Binding-site contacts:
Ligand atom O5 contacts residue ASN798 of chain 1.C at 2.3 Å (h-bond).
Ligand atom O7 contacts residue ASN798 of chain 1.C at 4.2 Å.
Ligand atom O5 contacts residue GLN801 of chain 1.C at 3.7 Å.
Ligand atom O7 contacts residue GLN801 of chain 1.C at 4.2 Å.
Ligand atom C4 contacts residue ASN798 of chain 1.C at 4.2 Å.
Ligand atom C5 contacts residue GLN801 of chain 1.C at 3.5 Å.
Ligand atom C8 contacts residue GLN801 of chain 1.C at 3.5 Å.
Ligand atom C7 contacts residue GLN801 of chain 1.C at 4.0 Å.
Ligand atom C6 contacts residue GLN801 of chain 1.C at 3.4 Å.
Ligand atom C1 contacts residue ASN798 of chain 1.C at 1.4 Å.
Ligand atom N2 contacts residue ASN798 of chain 1.C at 3.0 Å (h-bond).
Ligand atom C3 contacts residue ASN798 of chain 1.C at 3.8 Å.
Ligand atom C2 contacts residue ASN798 of chain 1.C at 2.5 Å.
Ligand atom C5 contacts residue ASN798 of chain 1.C at 3.7 Å.
Ligand atom C1 contacts residue SER800 of chain 1.C at 4.0 Å.
Ligand atom C7 contacts residue ASN798 of chain 1.C at 3.8 Å.

Sequence of chain 1.C:
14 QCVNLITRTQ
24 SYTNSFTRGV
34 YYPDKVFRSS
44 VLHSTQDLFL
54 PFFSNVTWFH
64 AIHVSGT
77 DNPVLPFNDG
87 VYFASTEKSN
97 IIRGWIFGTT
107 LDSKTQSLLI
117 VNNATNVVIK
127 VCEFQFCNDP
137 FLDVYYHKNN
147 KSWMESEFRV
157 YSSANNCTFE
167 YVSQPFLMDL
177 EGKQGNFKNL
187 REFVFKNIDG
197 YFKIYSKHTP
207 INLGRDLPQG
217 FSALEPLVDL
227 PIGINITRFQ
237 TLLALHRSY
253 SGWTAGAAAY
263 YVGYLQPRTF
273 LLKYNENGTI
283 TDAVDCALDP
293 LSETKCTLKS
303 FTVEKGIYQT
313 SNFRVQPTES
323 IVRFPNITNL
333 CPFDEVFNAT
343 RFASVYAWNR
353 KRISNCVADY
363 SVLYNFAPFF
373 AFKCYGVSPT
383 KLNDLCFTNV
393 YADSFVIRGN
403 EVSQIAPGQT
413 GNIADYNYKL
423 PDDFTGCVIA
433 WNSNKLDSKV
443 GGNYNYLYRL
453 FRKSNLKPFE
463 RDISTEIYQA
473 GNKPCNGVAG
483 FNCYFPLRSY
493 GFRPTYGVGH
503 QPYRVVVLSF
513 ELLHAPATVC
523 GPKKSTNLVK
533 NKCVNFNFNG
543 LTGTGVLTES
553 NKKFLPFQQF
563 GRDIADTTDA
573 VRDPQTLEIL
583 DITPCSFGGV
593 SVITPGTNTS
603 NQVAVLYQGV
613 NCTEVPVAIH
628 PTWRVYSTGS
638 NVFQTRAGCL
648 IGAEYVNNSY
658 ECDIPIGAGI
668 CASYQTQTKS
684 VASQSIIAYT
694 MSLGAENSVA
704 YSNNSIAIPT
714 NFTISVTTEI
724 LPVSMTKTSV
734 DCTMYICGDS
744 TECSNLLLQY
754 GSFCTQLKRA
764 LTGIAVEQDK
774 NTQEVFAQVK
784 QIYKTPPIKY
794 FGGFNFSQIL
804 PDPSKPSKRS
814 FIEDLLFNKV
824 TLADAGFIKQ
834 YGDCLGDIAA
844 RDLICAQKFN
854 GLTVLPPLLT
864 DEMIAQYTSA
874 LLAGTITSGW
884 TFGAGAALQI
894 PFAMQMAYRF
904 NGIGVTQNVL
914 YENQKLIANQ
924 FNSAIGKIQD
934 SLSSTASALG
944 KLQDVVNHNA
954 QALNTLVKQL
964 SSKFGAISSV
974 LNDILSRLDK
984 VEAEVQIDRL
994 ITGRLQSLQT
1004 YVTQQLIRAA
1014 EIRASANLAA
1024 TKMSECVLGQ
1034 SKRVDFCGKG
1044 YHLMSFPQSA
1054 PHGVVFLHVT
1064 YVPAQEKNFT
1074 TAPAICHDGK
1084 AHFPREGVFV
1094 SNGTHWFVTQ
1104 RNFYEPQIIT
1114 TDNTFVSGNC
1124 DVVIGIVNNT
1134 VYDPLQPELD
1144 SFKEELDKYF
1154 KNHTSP

This small molecule binds to this protein.
Small molecule (SMILES): CC(=O)N[C@H]1[C@H](O[C@H]2[C@H](O)[C@@H](NC(C)=O)CO[C@@H]2CO)O[C@H](CO)[C@@H](O[C@H]2O[C@H](CO)[C@@H](O)[C@H](O)[C@@H]2O)[C@@H]1O